Sequence of chain 1.B:
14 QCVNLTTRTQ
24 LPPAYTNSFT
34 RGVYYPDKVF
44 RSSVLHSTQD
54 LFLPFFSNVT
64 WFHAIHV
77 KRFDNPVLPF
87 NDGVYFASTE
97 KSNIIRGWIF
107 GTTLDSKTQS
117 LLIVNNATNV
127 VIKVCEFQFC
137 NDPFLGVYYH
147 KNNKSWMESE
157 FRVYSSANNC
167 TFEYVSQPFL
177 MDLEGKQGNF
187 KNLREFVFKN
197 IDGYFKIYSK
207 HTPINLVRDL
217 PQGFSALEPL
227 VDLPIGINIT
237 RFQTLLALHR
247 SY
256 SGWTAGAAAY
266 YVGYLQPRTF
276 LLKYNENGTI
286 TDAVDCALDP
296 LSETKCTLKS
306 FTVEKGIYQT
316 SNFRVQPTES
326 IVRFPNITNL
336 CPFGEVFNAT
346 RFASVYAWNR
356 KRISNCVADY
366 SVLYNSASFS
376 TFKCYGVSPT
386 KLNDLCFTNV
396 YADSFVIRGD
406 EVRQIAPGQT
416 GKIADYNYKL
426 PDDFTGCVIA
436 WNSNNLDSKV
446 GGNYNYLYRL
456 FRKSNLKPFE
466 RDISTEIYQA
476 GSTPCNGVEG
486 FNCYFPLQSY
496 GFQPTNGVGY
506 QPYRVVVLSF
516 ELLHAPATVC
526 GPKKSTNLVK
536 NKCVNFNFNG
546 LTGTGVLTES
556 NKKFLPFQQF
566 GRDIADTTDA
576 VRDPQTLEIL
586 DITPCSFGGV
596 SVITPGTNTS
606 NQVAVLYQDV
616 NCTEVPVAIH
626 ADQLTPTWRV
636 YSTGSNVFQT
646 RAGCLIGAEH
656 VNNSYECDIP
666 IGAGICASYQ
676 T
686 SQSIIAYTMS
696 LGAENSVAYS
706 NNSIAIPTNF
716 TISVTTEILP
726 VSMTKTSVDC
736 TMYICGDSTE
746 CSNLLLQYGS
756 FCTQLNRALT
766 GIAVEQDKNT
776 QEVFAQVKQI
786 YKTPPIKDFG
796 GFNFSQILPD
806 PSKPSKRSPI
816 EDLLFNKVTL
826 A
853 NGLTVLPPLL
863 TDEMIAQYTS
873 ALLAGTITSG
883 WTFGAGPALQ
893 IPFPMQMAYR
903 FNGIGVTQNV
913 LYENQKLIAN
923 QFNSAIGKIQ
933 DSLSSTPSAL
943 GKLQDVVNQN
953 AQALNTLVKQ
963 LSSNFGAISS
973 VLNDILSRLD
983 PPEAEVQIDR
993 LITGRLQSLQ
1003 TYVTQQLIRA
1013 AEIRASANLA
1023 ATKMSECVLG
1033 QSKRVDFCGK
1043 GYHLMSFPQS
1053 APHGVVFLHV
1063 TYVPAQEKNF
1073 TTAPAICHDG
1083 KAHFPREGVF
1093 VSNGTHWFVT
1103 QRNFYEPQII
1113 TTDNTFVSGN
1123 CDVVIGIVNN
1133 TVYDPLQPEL

Sequence of chain 1.A:
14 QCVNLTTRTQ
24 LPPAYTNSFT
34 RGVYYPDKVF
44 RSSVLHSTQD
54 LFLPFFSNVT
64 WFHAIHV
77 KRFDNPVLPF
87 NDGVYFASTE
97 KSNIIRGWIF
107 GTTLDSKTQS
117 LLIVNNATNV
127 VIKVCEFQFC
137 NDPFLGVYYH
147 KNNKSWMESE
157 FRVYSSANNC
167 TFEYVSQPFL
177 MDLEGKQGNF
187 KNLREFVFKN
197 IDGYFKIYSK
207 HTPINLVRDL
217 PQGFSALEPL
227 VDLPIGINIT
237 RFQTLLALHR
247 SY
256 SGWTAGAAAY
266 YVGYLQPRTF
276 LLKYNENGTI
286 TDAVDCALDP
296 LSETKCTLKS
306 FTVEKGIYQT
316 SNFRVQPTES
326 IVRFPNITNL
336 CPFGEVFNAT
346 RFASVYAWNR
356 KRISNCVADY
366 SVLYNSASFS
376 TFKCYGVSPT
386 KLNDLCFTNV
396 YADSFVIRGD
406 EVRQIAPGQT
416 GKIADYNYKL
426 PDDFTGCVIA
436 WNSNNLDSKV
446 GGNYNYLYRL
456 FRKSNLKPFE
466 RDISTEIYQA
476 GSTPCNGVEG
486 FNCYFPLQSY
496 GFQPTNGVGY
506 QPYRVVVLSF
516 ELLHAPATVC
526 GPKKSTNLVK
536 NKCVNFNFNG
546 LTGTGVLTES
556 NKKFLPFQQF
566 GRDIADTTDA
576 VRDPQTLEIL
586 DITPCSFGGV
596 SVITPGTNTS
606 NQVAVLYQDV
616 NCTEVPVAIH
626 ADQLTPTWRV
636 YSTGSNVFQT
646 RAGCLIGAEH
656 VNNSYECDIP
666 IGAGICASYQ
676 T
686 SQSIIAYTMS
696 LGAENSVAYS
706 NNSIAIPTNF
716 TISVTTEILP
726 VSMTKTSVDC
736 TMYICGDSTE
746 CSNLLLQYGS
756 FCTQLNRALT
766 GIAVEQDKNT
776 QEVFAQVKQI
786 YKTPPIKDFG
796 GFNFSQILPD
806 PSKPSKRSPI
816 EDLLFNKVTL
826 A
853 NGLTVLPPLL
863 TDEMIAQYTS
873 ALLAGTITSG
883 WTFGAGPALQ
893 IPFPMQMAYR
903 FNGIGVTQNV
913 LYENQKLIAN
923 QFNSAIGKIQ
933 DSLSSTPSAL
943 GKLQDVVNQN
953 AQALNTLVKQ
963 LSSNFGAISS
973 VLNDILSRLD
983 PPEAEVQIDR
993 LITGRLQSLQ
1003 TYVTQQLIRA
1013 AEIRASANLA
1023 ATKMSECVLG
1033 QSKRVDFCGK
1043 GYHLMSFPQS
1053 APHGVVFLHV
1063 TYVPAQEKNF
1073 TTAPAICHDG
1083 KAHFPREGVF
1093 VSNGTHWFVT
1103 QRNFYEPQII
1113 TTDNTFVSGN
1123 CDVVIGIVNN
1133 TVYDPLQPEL

This protein binds this small molecule.
Small molecule (SMILES): CC(=O)N[C@@H]1[C@@H](O)[C@H](O)[C@@H](CO)O[C@H]1O

Binding-site contacts:
Ligand atom O7 contacts residue ASN165 of chain 1.A at 3.5 Å (h-bond).
Ligand atom C7 contacts residue ASN165 of chain 1.A at 3.0 Å.
Ligand atom C5 contacts residue ASN165 of chain 1.A at 3.7 Å.
Ligand atom N2 contacts residue ASN165 of chain 1.A at 2.5 Å (h-bond).
Ligand atom C7 contacts residue TYR351 of chain 1.B at 4.4 Å (hydrophobic).
Ligand atom O5 contacts residue ASN165 of chain 1.A at 2.4 Å (h-bond).
Ligand atom C8 contacts residue ILE468 of chain 1.B at 4.2 Å (hydrophobic).
Ligand atom C3 contacts residue ASN165 of chain 1.A at 3.9 Å.
Ligand atom O7 contacts residue TYR351 of chain 1.B at 4.1 Å.
Ligand atom C4 contacts residue ASN165 of chain 1.A at 4.3 Å.
Ligand atom C8 contacts residue TYR351 of chain 1.B at 3.7 Å (hydrophobic).
Ligand atom C2 contacts residue ASN165 of chain 1.A at 2.6 Å.
Ligand atom C1 contacts residue ASN165 of chain 1.A at 1.5 Å.
Ligand atom C8 contacts residue ASN165 of chain 1.A at 3.6 Å.